Binding-site contacts:
Ligand atom C12 contacts residue LEU147 of chain 1.B at 3.7 Å (hydrophobic).
Ligand atom C23 contacts residue ALA43 of chain 1.B at 3.7 Å (hydrophobic).
Ligand atom C22 contacts residue LEU147 of chain 1.B at 3.5 Å (hydrophobic).
Ligand atom C23 contacts residue MET93 of chain 1.B at 3.5 Å (hydrophobic).
Ligand atom C18 contacts residue LEU96 of chain 1.B at 3.5 Å (hydrophobic).
Ligand atom N16 contacts residue LEU96 of chain 1.B at 2.9 Å (h-bond).
Ligand atom N20 contacts residue ALA43 of chain 1.B at 3.5 Å.
Ligand atom C6 contacts residue VAL26 of chain 1.B at 3.4 Å (hydrophobic).
Ligand atom C18 contacts residue LEU147 of chain 1.B at 3.9 Å (hydrophobic).
Ligand atom C14 contacts residue LEU147 of chain 1.B at 4.0 Å (hydrophobic).
Ligand atom C22 contacts residue ALA43 of chain 1.B at 3.6 Å (hydrophobic).
Ligand atom C2 contacts residue ASN145 of chain 1.B at 3.2 Å.
Ligand atom N19 contacts residue LEU147 of chain 1.B at 4.0 Å.
Ligand atom C11 contacts residue GLY157 of chain 1.B at 3.8 Å.
Ligand atom N20 contacts residue LEU147 of chain 1.B at 3.7 Å.
Ligand atom C7 contacts residue LEU18 of chain 1.B at 3.7 Å (hydrophobic).
Ligand atom N20 contacts residue PHE95 of chain 1.B at 3.8 Å.
Ligand atom C13 contacts residue LEU147 of chain 1.B at 3.7 Å (hydrophobic).
Ligand atom C22 contacts residue GLU94 of chain 1.B at 3.8 Å.
Ligand atom N19 contacts residue PHE95 of chain 1.B at 3.4 Å.
Ligand atom C11 contacts residue ASN145 of chain 1.B at 4.0 Å.
Ligand atom N19 contacts residue LEU96 of chain 1.B at 2.8 Å (h-bond).
Ligand atom N16 contacts residue PHE95 of chain 1.B at 3.8 Å.
Ligand atom C3 contacts residue ASP158 of chain 1.B at 3.7 Å.
Ligand atom N20 contacts residue GLU94 of chain 1.B at 2.8 Å (salt-bridge).
Ligand atom O15 contacts residue GLY99 of chain 1.B at 3.3 Å.
Ligand atom C3 contacts residue ASN145 of chain 1.B at 3.9 Å.
Ligand atom N20 contacts residue LEU96 of chain 1.B at 3.6 Å (h-bond).
Ligand atom C14 contacts residue GLY99 of chain 1.B at 3.9 Å.
Ligand atom C11 contacts residue ARG144 of chain 1.B at 3.9 Å.
Ligand atom C24 contacts residue LEU147 of chain 1.B at 3.5 Å (hydrophobic).
Ligand atom C7 contacts residue GLY19 of chain 1.B at 4.0 Å.
Ligand atom C23 contacts residue GLY157 of chain 1.B at 3.8 Å.
Ligand atom N19 contacts residue GLU94 of chain 1.B at 3.6 Å (salt-bridge).
Ligand atom N1 contacts residue ASN145 of chain 1.B at 3.1 Å (h-bond).
Ligand atom C23 contacts residue LEU147 of chain 1.B at 4.0 Å (hydrophobic).
Ligand atom C14 contacts residue LEU96 of chain 1.B at 3.9 Å (hydrophobic).
Ligand atom C18 contacts residue PHE95 of chain 1.B at 3.9 Å (hydrophobic).
Ligand atom C10 contacts residue LEU147 of chain 1.B at 3.6 Å (hydrophobic).
Ligand atom C7 contacts residue VAL26 of chain 1.B at 3.8 Å (hydrophobic).

A small-molecule ligand and the protein it binds are described below.
Small molecule (SMILES): Cc1n[nH]c2[nH]c(=O)cc(C3CCC(CC#N)CC3)c12

Sequence of chain 1.B:
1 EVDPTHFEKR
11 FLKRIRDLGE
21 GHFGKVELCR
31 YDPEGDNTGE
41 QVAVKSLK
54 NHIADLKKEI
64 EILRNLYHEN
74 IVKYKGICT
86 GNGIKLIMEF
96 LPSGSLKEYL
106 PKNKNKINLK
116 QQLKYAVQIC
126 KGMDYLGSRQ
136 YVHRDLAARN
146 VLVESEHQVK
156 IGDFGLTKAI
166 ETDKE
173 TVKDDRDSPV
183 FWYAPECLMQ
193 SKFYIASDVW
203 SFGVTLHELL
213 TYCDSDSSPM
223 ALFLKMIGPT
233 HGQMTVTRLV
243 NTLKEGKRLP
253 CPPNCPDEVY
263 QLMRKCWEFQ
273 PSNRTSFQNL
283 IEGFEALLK